Sequence of chain 24.A:
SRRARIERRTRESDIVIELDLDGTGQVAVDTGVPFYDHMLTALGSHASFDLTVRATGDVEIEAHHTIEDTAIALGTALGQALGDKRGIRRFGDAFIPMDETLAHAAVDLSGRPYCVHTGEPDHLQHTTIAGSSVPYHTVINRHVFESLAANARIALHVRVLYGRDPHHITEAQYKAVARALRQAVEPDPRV

Sequence of chain 1.A:
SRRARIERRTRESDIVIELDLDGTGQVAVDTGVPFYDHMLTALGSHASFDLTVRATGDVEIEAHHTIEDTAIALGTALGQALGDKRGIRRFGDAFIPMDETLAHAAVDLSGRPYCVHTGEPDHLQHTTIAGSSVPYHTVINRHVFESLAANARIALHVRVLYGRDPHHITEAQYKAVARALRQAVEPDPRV

The protein below binds the small molecule below.
Small molecule (SMILES): N[C@@H](Cc1nnc[nH]1)C(=O)O

Binding-site contacts:
Ligand atom N6 contacts residue ASP84 of chain 1.A at 4.1 Å.
Ligand atom N2 contacts residue HIS80 of chain 1.A at 4.3 Å.
Ligand atom C3 contacts residue HIS80 of chain 1.A at 4.2 Å.
Ligand atom C4 contacts residue MET113 of chain 16.A at 4.3 Å (hydrophobic).
Ligand atom C1 contacts residue MN1 of chain 1.B at 3.2 Å.
Ligand atom N6 contacts residue GLU27 of chain 1.A at 4.3 Å.
Ligand atom N11 contacts residue HIS80 of chain 1.A at 3.0 Å (h-bond).
Ligand atom N2 contacts residue HIS79 of chain 1.A at 3.1 Å (h-bond).
Ligand atom O9 contacts residue ARG127 of chain 24.A at 3.0 Å (salt-bridge).
Ligand atom N2 contacts residue MN1 of chain 1.B at 2.3 Å.
Ligand atom C1 contacts residue HIS183 of chain 16.A at 3.7 Å.
Ligand atom C1 contacts residue HIS79 of chain 1.A at 3.1 Å.
Ligand atom C3 contacts residue MN1 of chain 1.B at 3.4 Å.
Ligand atom C1 contacts residue HIS182 of chain 16.A at 3.5 Å.
Ligand atom N10 contacts residue GLU186 of chain 16.A at 3.9 Å.
Ligand atom C1 contacts residue GLU186 of chain 16.A at 4.0 Å.
Ligand atom C1 contacts residue MET113 of chain 16.A at 3.5 Å (hydrophobic).
Ligand atom N2 contacts residue MET113 of chain 16.A at 3.5 Å.
Ligand atom C4 contacts residue MN1 of chain 1.B at 3.9 Å.
Ligand atom C1 contacts residue GLU83 of chain 1.A at 4.1 Å.
Ligand atom C1 contacts residue MN1 of chain 16.C at 3.3 Å.
Ligand atom N10 contacts residue MN1 of chain 16.C at 3.1 Å.
Ligand atom O9 contacts residue MET113 of chain 16.A at 4.3 Å.
Ligand atom C7 contacts residue ARG127 of chain 24.A at 3.7 Å.
Ligand atom N11 contacts residue HIS182 of chain 16.A at 3.1 Å (h-bond).
Ligand atom C4 contacts residue GLU83 of chain 1.A at 3.4 Å.
Ligand atom N11 contacts residue GLU186 of chain 16.A at 3.1 Å (salt-bridge).
Ligand atom C4 contacts residue ARG127 of chain 24.A at 3.3 Å.
Ligand atom C1 contacts residue HIS80 of chain 1.A at 3.7 Å.
Ligand atom N10 contacts residue HIS80 of chain 1.A at 3.4 Å (h-bond).
Ligand atom N2 contacts residue GLU83 of chain 1.A at 3.1 Å (salt-bridge).
Ligand atom N2 contacts residue HIS183 of chain 16.A at 3.5 Å (h-bond).
Ligand atom N6 contacts residue HIS80 of chain 1.A at 4.0 Å.
Ligand atom C3 contacts residue MET113 of chain 16.A at 3.5 Å (hydrophobic).
Ligand atom N10 contacts residue MET113 of chain 16.A at 3.5 Å.
Ligand atom N11 contacts residue MET113 of chain 16.A at 3.5 Å.
Ligand atom C3 contacts residue GLU83 of chain 1.A at 3.5 Å.
Ligand atom C3 contacts residue MN1 of chain 16.C at 4.3 Å.
Ligand atom N11 contacts residue MN1 of chain 16.C at 2.2 Å.
Ligand atom C5 contacts residue ARG127 of chain 24.A at 3.5 Å.

Sequence of chain 16.A:
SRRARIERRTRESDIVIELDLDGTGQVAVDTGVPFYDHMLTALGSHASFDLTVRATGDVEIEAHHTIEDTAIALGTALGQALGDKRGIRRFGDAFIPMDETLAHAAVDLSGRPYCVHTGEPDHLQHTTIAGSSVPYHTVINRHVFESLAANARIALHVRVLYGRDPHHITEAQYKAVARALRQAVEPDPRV